A protein and the small-molecule ligand that binds it are described below.
Small molecule (SMILES): CC(C)C[C@H](NC(=O)[C@H](CCC(=O)O)NC(=O)[C@H](COP(=O)(O)O)NC(=O)[C@@H](NC(=O)[C@H](C)NC(=O)[C@H](CCCN=C(N)N)NC(=O)[C@@H](N)CCCN=C(N)N)C(C)C)C(=O)N[C@@H](CC(=O)O)C(=O)N[C@@H](C)C=O

Sequence of chain 1.B:
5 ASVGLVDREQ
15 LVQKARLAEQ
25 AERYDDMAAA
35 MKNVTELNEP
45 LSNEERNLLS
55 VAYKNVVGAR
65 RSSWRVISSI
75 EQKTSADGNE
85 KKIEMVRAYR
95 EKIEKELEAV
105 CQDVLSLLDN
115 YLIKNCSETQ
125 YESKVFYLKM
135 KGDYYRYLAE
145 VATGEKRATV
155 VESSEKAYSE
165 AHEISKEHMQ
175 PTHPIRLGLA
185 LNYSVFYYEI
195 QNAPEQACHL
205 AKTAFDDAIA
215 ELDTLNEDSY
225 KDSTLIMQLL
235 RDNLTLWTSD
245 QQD

Binding-site contacts:
Ligand atom OD1 contacts residue VAL55 of chain 1.B at 3.5 Å.
Ligand atom OD2 contacts residue VAL55 of chain 1.B at 3.2 Å.
Ligand atom O contacts residue LEU185 of chain 1.B at 3.3 Å.
Ligand atom P contacts residue ARG65 of chain 1.B at 3.6 Å.
Ligand atom CG contacts residue GLU193 of chain 1.B at 3.8 Å.
Ligand atom OE1 contacts residue LYS133 of chain 1.B at 2.6 Å (salt-bridge).
Ligand atom O2P contacts residue LYS58 of chain 1.B at 3.7 Å.
Ligand atom N contacts residue ASN186 of chain 1.B at 2.9 Å (h-bond).
Ligand atom N contacts residue ASN237 of chain 1.B at 3.0 Å (h-bond).
Ligand atom O3P contacts residue LYS58 of chain 1.B at 3.5 Å (salt-bridge).
Ligand atom CD contacts residue GLY182 of chain 1.B at 3.8 Å.
Ligand atom O3P contacts residue ARG65 of chain 1.B at 2.9 Å (salt-bridge).
Ligand atom CB contacts residue TRP241 of chain 1.B at 3.3 Å (hydrophobic).
Ligand atom P contacts residue ARG140 of chain 1.B at 3.7 Å.
Ligand atom CD contacts residue GLU193 of chain 1.B at 2.9 Å.
Ligand atom CB contacts residue ASN237 of chain 1.B at 3.3 Å.
Ligand atom C contacts residue LEU240 of chain 1.B at 3.5 Å (hydrophobic).
Ligand atom O2P contacts residue ARG140 of chain 1.B at 3.3 Å (salt-bridge).
Ligand atom CB contacts residue ASN186 of chain 1.B at 3.7 Å.
Ligand atom CB contacts residue ASN186 of chain 1.B at 3.3 Å.
Ligand atom OE2 contacts residue GLY182 of chain 1.B at 3.6 Å.
Ligand atom C contacts residue ASN186 of chain 1.B at 3.7 Å.
Ligand atom CD contacts residue LYS133 of chain 1.B at 3.9 Å.
Ligand atom C contacts residue LEU185 of chain 1.B at 3.9 Å (hydrophobic).
Ligand atom CG contacts residue VAL55 of chain 1.B at 3.7 Å (hydrophobic).
Ligand atom N contacts residue LEU185 of chain 1.B at 3.8 Å.
Ligand atom O contacts residue VAL189 of chain 1.B at 3.9 Å.
Ligand atom O2P contacts residue TYR141 of chain 1.B at 2.5 Å (h-bond).
Ligand atom O contacts residue ASN237 of chain 1.B at 3.1 Å (h-bond).
Ligand atom CA contacts residue ASN186 of chain 1.B at 3.8 Å.
Ligand atom O1P contacts residue ARG65 of chain 1.B at 3.1 Å (salt-bridge).
Ligand atom O contacts residue LYS58 of chain 1.B at 3.6 Å.
Ligand atom C contacts residue ASN237 of chain 1.B at 3.7 Å.
Ligand atom CA contacts residue ASN186 of chain 1.B at 3.5 Å.
Ligand atom CA contacts residue ASN237 of chain 1.B at 3.4 Å.
Ligand atom O contacts residue LEU240 of chain 1.B at 2.9 Å.
Ligand atom OE2 contacts residue ILE230 of chain 1.B at 3.8 Å.
Ligand atom O1P contacts residue ARG140 of chain 1.B at 2.5 Å (salt-bridge).
Ligand atom CB contacts residue GLU193 of chain 1.B at 3.7 Å.
Ligand atom P contacts residue TYR141 of chain 1.B at 3.6 Å.